Sequence of chain 1.D:
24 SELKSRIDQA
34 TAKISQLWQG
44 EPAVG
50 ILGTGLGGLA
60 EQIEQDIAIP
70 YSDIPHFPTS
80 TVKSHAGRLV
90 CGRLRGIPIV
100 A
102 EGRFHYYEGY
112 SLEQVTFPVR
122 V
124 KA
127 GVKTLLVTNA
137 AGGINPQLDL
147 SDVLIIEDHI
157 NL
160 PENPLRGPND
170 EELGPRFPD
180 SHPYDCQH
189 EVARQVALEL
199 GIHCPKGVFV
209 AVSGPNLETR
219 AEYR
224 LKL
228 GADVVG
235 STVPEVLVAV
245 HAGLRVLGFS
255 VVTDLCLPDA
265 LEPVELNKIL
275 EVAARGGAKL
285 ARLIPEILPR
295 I

This protein binds this small molecule.
Small molecule (SMILES): Nc1ncnc2[nH]cnc12

Binding-site contacts:
Ligand atom C8 contacts residue THR257 of chain 1.D at 3.4 Å.
Ligand atom C6 contacts residue GLY138 of chain 1.D at 3.9 Å.
Ligand atom C5 contacts residue ALA137 of chain 1.D at 4.0 Å (hydrophobic).
Ligand atom N3 contacts residue VAL232 of chain 1.D at 3.6 Å.
Ligand atom C8 contacts residue ALA137 of chain 1.D at 3.4 Å (hydrophobic).
Ligand atom C2 contacts residue VAL232 of chain 1.D at 3.9 Å (hydrophobic).
Ligand atom N6 contacts residue LEU215 of chain 1.D at 4.0 Å.
Ligand atom N1 contacts residue VAL232 of chain 1.D at 3.6 Å.
Ligand atom N7 contacts residue THR257 of chain 1.D at 3.7 Å.
Ligand atom N9 contacts residue ALA136 of chain 1.D at 3.6 Å.
Ligand atom N6 contacts residue GLU216 of chain 1.D at 3.8 Å.
Ligand atom N9 contacts residue ALA137 of chain 1.D at 3.7 Å.
Ligand atom N7 contacts residue ASP258 of chain 1.D at 2.7 Å (salt-bridge).
Ligand atom N7 contacts residue ALA137 of chain 1.D at 3.4 Å.
Ligand atom N6 contacts residue GLY138 of chain 1.D at 3.7 Å.
Ligand atom N6 contacts residue ASP258 of chain 1.D at 2.9 Å (salt-bridge).
Ligand atom N3 contacts residue GLY233 of chain 1.D at 3.7 Å.
Ligand atom C5 contacts residue ASP258 of chain 1.D at 3.8 Å.
Ligand atom C8 contacts residue GLY138 of chain 1.D at 3.6 Å.
Ligand atom N7 contacts residue GLY138 of chain 1.D at 3.1 Å (h-bond).
Ligand atom C8 contacts residue ASP258 of chain 1.D at 3.5 Å.
Ligand atom N6 contacts residue CYS260 of chain 1.D at 3.5 Å (h-bond).
Ligand atom N6 contacts residue TYR221 of chain 1.D at 3.0 Å (h-bond).
Ligand atom N9 contacts residue GLY138 of chain 1.D at 4.0 Å.
Ligand atom N1 contacts residue LEU215 of chain 1.D at 3.8 Å.
Ligand atom C5 contacts residue GLY138 of chain 1.D at 3.4 Å.
Ligand atom N3 contacts residue MSE234 of chain 1.D at 3.5 Å.
Ligand atom N1 contacts residue GLU216 of chain 1.D at 2.6 Å (salt-bridge).
Ligand atom C4 contacts residue GLY138 of chain 1.D at 3.9 Å.
Ligand atom C6 contacts residue ASP258 of chain 1.D at 3.8 Å.
Ligand atom C4 contacts residue VAL232 of chain 1.D at 3.6 Å (hydrophobic).
Ligand atom C5 contacts residue LEU215 of chain 1.D at 4.0 Å (hydrophobic).
Ligand atom C6 contacts residue VAL232 of chain 1.D at 3.9 Å (hydrophobic).
Ligand atom C2 contacts residue GLU216 of chain 1.D at 3.3 Å.
Ligand atom C6 contacts residue TYR221 of chain 1.D at 3.9 Å (hydrophobic).
Ligand atom C8 contacts residue ALA136 of chain 1.D at 3.9 Å (hydrophobic).
Ligand atom C6 contacts residue LEU215 of chain 1.D at 3.7 Å (hydrophobic).
Ligand atom C5 contacts residue VAL232 of chain 1.D at 3.9 Å (hydrophobic).
Ligand atom C2 contacts residue MSE234 of chain 1.D at 3.4 Å.
Ligand atom C6 contacts residue GLU216 of chain 1.D at 3.6 Å.